Binding-site contacts:
Ligand atom NAZ contacts residue ARG480 of chain 1.B at 3.2 Å (salt-bridge).
Ligand atom NAU contacts residue LYS483 of chain 1.B at 3.8 Å.
Ligand atom CAK contacts residue THR487 of chain 1.B at 3.2 Å.
Ligand atom NAW contacts residue LEU533 of chain 1.B at 3.2 Å (h-bond).
Ligand atom OAC contacts residue LYS483 of chain 1.B at 3.4 Å.
Ligand atom NAU contacts residue LEU533 of chain 1.B at 3.7 Å.
Ligand atom CAV contacts residue SER484 of chain 1.B at 3.2 Å.
Ligand atom OAT contacts residue LEU537 of chain 1.B at 3.3 Å (h-bond).
Ligand atom NAW contacts residue SER484 of chain 1.B at 2.7 Å (h-bond).
Ligand atom CAQ contacts residue LYS483 of chain 1.B at 3.8 Å.
Ligand atom CAI contacts residue THR487 of chain 1.B at 3.9 Å.
Ligand atom CAH contacts residue LYS483 of chain 1.B at 3.6 Å.
Ligand atom CAS contacts residue ARG480 of chain 1.B at 3.8 Å.
Ligand atom CAI contacts residue LYS483 of chain 1.B at 3.6 Å.
Ligand atom CBE contacts residue THR487 of chain 1.B at 3.6 Å.
Ligand atom NAJ contacts residue LYS483 of chain 1.B at 3.5 Å (salt-bridge).
Ligand atom CAV contacts residue ARG480 of chain 1.B at 3.0 Å.
Ligand atom NAX contacts residue ASN538 of chain 1.B at 3.1 Å (h-bond).
Ligand atom CAP contacts residue LYS483 of chain 1.B at 3.6 Å.
Ligand atom CAV contacts residue LEU533 of chain 1.B at 3.6 Å (hydrophobic).
Ligand atom CAS contacts residue SER484 of chain 1.B at 3.9 Å.
Ligand atom CAG contacts residue LEU486 of chain 1.B at 3.9 Å (hydrophobic).
Ligand atom CBD contacts residue THR487 of chain 1.B at 3.5 Å.
Ligand atom NAJ contacts residue THR487 of chain 1.B at 3.8 Å.
Ligand atom NAZ contacts residue ASN538 of chain 1.B at 3.9 Å.
Ligand atom NAU contacts residue SER484 of chain 1.B at 2.9 Å (h-bond).
Ligand atom CAK contacts residue LYS483 of chain 1.B at 3.7 Å.
Ligand atom NAW contacts residue LEU481 of chain 1.B at 3.9 Å.
Ligand atom NAY contacts residue ASN538 of chain 1.B at 2.7 Å (h-bond).
Ligand atom NAU contacts residue ARG480 of chain 1.B at 3.0 Å (salt-bridge).
Ligand atom NAW contacts residue ARG480 of chain 1.B at 3.6 Å (salt-bridge).
Ligand atom NAY contacts residue ARG480 of chain 1.B at 3.9 Å.
Ligand atom OAL contacts residue THR487 of chain 1.B at 2.6 Å (h-bond).
Ligand atom CBA contacts residue LYS483 of chain 1.B at 3.4 Å.
Ligand atom OAL contacts residue LYS483 of chain 1.B at 3.9 Å.
Ligand atom CAH contacts residue THR487 of chain 1.B at 3.3 Å.
Ligand atom CAR contacts residue LYS483 of chain 1.B at 3.5 Å.
Ligand atom CBO contacts residue LYS483 of chain 1.B at 3.7 Å.
Ligand atom CBB contacts residue LYS483 of chain 1.B at 3.8 Å.
Ligand atom CAQ contacts residue SER484 of chain 1.B at 3.9 Å.

Sequence of chain 1.B:
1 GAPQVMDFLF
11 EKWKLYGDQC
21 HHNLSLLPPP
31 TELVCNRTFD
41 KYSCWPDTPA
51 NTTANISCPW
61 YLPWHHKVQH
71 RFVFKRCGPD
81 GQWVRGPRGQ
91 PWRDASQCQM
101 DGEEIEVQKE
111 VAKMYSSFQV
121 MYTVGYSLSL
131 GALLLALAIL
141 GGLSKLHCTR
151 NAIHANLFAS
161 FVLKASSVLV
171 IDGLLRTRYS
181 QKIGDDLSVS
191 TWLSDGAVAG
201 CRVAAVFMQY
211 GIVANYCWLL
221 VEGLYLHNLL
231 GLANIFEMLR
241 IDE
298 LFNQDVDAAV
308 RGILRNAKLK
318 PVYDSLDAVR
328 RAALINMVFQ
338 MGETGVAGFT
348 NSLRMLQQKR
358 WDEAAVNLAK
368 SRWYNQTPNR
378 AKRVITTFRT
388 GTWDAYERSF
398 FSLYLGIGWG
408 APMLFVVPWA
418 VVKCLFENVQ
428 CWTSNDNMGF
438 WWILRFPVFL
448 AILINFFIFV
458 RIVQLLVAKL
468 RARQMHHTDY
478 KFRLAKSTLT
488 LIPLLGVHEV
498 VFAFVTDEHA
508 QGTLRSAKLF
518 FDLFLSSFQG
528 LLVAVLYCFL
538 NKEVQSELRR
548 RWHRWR

This protein binds this small molecule.
Small molecule (SMILES): CS(=O)(=O)c1cccc(NC(=O)N(Cc2ccc(C(=O)Nc3nnn[nH]3)cc2)c2ccc(C3CCCCC3)cc2)c1